Sequence of chain 1.D:
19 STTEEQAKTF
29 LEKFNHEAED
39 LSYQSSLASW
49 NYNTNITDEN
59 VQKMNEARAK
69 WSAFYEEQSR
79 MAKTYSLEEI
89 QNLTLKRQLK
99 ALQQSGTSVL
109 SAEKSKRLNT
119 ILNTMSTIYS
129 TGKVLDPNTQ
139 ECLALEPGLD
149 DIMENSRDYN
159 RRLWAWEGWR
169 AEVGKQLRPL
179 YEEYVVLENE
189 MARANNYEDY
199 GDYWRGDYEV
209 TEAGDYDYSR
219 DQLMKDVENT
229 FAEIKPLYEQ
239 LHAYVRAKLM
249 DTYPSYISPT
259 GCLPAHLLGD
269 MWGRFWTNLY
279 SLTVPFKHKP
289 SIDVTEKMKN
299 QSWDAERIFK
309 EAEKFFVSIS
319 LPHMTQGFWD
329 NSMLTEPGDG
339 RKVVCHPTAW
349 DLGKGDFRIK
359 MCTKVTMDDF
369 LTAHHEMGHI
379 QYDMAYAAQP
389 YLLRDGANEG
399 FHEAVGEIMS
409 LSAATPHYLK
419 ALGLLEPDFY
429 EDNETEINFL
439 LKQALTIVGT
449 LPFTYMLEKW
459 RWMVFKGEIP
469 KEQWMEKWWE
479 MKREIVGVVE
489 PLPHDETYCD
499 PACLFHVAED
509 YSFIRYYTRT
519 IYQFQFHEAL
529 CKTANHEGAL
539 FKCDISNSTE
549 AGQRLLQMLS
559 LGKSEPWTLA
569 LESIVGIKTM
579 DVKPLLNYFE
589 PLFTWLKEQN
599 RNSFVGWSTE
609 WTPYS

Binding-site contacts:
Ligand atom C4 contacts residue ASN545 of chain 1.D at 4.2 Å.
Ligand atom C1 contacts residue ASN545 of chain 1.D at 1.4 Å.
Ligand atom C3 contacts residue ASN545 of chain 1.D at 3.8 Å.
Ligand atom O7 contacts residue SER544 of chain 1.D at 3.8 Å.
Ligand atom C5 contacts residue ASN545 of chain 1.D at 3.7 Å.
Ligand atom C7 contacts residue SER544 of chain 1.D at 4.1 Å.
Ligand atom C8 contacts residue ASN545 of chain 1.D at 4.3 Å.
Ligand atom C8 contacts residue SER544 of chain 1.D at 3.6 Å.
Ligand atom N2 contacts residue ASN545 of chain 1.D at 2.9 Å (h-bond).
Ligand atom O7 contacts residue ASN545 of chain 1.D at 3.0 Å (h-bond).
Ligand atom C7 contacts residue ASN545 of chain 1.D at 3.1 Å.
Ligand atom C2 contacts residue ASN545 of chain 1.D at 2.5 Å.
Ligand atom O5 contacts residue ASN545 of chain 1.D at 2.4 Å (h-bond).
Ligand atom C8 contacts residue TYR416 of chain 1.D at 4.0 Å (hydrophobic).

The protein below binds the small molecule below.
Small molecule (SMILES): CC(=O)N[C@H]1[C@H](O[C@H]2[C@H](O)[C@@H](NC(C)=O)CO[C@@H]2CO)O[C@H](CO)[C@@H](O[C@@H]2O[C@H](CO)[C@@H](O)[C@H](O)[C@@H]2O)[C@@H]1O